The protein below binds the small molecule below.
Small molecule (SMILES): CC(=O)N[C@H]1[C@H]([C@H](O)[C@H](O)CO)O[C@@](O[C@@H]2[C@@H](O)[C@H](O)O[C@H](CO)[C@@H]2O)(C(=O)O)C[C@@H]1O

Sequence of chain 1.D:
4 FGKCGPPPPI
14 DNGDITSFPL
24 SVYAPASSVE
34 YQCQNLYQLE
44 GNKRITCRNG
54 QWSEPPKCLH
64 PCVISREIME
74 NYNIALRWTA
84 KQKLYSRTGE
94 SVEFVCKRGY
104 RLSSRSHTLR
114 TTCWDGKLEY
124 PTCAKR

Binding-site contacts:
Ligand atom C5 contacts residue TRP81 of chain 1.D at 3.9 Å (hydrophobic).
Ligand atom C11 contacts residue TYR88 of chain 1.D at 3.7 Å (hydrophobic).
Ligand atom C1 contacts residue SER94 of chain 1.D at 4.0 Å.
Ligand atom O10 contacts residue LYS86 of chain 1.D at 3.1 Å.
Ligand atom O9 contacts residue GLU96 of chain 1.D at 2.7 Å (salt-bridge).
Ligand atom C11 contacts residue VAL95 of chain 1.D at 4.0 Å (hydrophobic).
Ligand atom C9 contacts residue GLU96 of chain 1.D at 3.8 Å.
Ligand atom O6 contacts residue ARG113 of chain 1.D at 4.0 Å.
Ligand atom O1B contacts residue SER94 of chain 1.D at 3.8 Å.
Ligand atom O9 contacts residue TRP81 of chain 1.D at 3.2 Å (h-bond).
Ligand atom C10 contacts residue GLU93 of chain 1.D at 3.2 Å.
Ligand atom O1B contacts residue ARG113 of chain 1.D at 2.9 Å (salt-bridge).
Ligand atom O4 contacts residue GLU93 of chain 1.D at 2.3 Å (salt-bridge).
Ligand atom C5 contacts residue GLU93 of chain 1.D at 3.6 Å.
Ligand atom C11 contacts residue ILE67 of chain 1.D at 3.6 Å (hydrophobic).
Ligand atom C4 contacts residue SER94 of chain 1.D at 3.6 Å.
Ligand atom O5 contacts residue TRP81 of chain 1.D at 4.1 Å.
Ligand atom O1A contacts residue GLU96 of chain 1.D at 4.1 Å.
Ligand atom O8 contacts residue TRP81 of chain 1.D at 3.8 Å.
Ligand atom C5 contacts residue SER94 of chain 1.D at 3.7 Å.
Ligand atom C11 contacts residue SER89 of chain 1.D at 3.5 Å.
Ligand atom O8 contacts residue GLU96 of chain 1.D at 2.8 Å (salt-bridge).
Ligand atom N5 contacts residue SER94 of chain 1.D at 3.2 Å (h-bond).
Ligand atom O9 contacts residue ARG80 of chain 1.D at 3.5 Å (salt-bridge).
Ligand atom C8 contacts residue TRP81 of chain 1.D at 3.6 Å (hydrophobic).
Ligand atom C4 contacts residue GLU93 of chain 1.D at 3.2 Å.
Ligand atom C6 contacts residue SER94 of chain 1.D at 3.7 Å.
Ligand atom C8 contacts residue GLU96 of chain 1.D at 4.1 Å.
Ligand atom C11 contacts residue GLU93 of chain 1.D at 3.8 Å.
Ligand atom O6 contacts residue GLU96 of chain 1.D at 3.8 Å.
Ligand atom C9 contacts residue LEU79 of chain 1.D at 4.0 Å (hydrophobic).
Ligand atom C1 contacts residue ARG113 of chain 1.D at 3.8 Å.
Ligand atom O8 contacts residue VAL95 of chain 1.D at 3.6 Å.
Ligand atom C9 contacts residue TRP81 of chain 1.D at 3.7 Å (hydrophobic).
Ligand atom O1 contacts residue TRP81 of chain 1.D at 4.0 Å.
Ligand atom N5 contacts residue GLU93 of chain 1.D at 3.3 Å (salt-bridge).
Ligand atom O10 contacts residue GLU93 of chain 1.D at 3.4 Å (salt-bridge).
Ligand atom C1 contacts residue TRP81 of chain 1.D at 3.7 Å (hydrophobic).
Ligand atom O1A contacts residue ARG113 of chain 1.D at 3.4 Å (salt-bridge).
Ligand atom O9 contacts residue LEU79 of chain 1.D at 4.0 Å.